Binding-site contacts:
Ligand atom C4 contacts residue ASN198 of chain 1.A at 4.2 Å.
Ligand atom C7 contacts residue ASN198 of chain 1.A at 3.2 Å.
Ligand atom N2 contacts residue ASN198 of chain 1.A at 3.0 Å (h-bond).
Ligand atom C1 contacts residue ASN198 of chain 1.A at 1.4 Å.
Ligand atom C7 contacts residue GLN203 of chain 1.A at 4.0 Å.
Ligand atom O7 contacts residue ASN198 of chain 1.A at 3.8 Å.
Ligand atom C7 contacts residue SER200 of chain 1.A at 4.0 Å.
Ligand atom C7 contacts residue TYR199 of chain 1.A at 3.8 Å (hydrophobic).
Ligand atom O7 contacts residue SER200 of chain 1.A at 3.0 Å (h-bond).
Ligand atom C3 contacts residue ASN198 of chain 1.A at 3.8 Å.
Ligand atom O5 contacts residue ASN198 of chain 1.A at 2.4 Å (h-bond).
Ligand atom C8 contacts residue ASN198 of chain 1.A at 3.0 Å.
Ligand atom C8 contacts residue TYR199 of chain 1.A at 3.5 Å (hydrophobic).
Ligand atom O3 contacts residue GLN203 of chain 1.A at 4.1 Å.
Ligand atom O7 contacts residue TYR199 of chain 1.A at 3.5 Å.
Ligand atom O7 contacts residue GLN203 of chain 1.A at 3.6 Å.
Ligand atom C5 contacts residue ASN198 of chain 1.A at 3.7 Å.
Ligand atom C2 contacts residue ASN198 of chain 1.A at 2.5 Å.
Ligand atom C8 contacts residue GLN203 of chain 1.A at 3.7 Å.

A protein and the small-molecule ligand that binds it are described below.
Small molecule (SMILES): CC(=O)N[C@@H]1[C@@H](O)[C@H](O)[C@@H](CO)O[C@H]1O

Sequence of chain 1.A:
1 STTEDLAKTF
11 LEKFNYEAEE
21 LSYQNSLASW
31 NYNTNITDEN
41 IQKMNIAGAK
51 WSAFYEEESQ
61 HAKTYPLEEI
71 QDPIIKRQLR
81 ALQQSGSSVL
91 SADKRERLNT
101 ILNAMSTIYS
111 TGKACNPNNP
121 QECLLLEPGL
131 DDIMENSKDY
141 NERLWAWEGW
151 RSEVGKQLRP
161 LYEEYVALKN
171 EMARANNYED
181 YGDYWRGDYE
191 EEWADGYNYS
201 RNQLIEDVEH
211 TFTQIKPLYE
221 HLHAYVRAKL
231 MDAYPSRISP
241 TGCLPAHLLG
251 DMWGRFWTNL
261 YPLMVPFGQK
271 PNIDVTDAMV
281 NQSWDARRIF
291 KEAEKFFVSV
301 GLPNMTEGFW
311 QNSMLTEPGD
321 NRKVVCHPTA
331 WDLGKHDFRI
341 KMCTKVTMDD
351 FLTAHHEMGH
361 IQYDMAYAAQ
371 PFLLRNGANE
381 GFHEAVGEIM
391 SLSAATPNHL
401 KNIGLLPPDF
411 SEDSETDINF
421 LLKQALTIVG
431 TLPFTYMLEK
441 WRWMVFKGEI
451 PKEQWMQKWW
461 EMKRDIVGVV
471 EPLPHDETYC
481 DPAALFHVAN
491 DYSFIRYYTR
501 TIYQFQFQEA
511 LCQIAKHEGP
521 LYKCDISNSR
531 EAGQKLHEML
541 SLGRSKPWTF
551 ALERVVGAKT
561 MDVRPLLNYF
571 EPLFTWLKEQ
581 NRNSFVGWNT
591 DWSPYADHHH